Binding-site contacts:
Ligand atom O14 contacts residue SER258 of chain 1.A at 2.3 Å (h-bond).
Ligand atom C02 contacts residue PHE307 of chain 1.A at 3.8 Å (hydrophobic).
Ligand atom C07 contacts residue TYR184 of chain 1.A at 3.6 Å (hydrophobic).
Ligand atom C04 contacts residue PHE307 of chain 1.A at 3.7 Å (hydrophobic).
Ligand atom C22 contacts residue PHE366 of chain 1.A at 3.7 Å (hydrophobic).
Ligand atom C07 contacts residue PHE307 of chain 1.A at 3.6 Å (hydrophobic).
Ligand atom O15 contacts residue MET342 of chain 1.A at 3.3 Å.
Ligand atom C05 contacts residue LEU340 of chain 1.A at 3.4 Å (hydrophobic).
Ligand atom O16 contacts residue TYR184 of chain 1.A at 3.3 Å (h-bond).
Ligand atom C03 contacts residue LEU340 of chain 1.A at 3.9 Å (hydrophobic).
Ligand atom C12 contacts residue SER258 of chain 1.A at 3.5 Å.
Ligand atom C19 contacts residue PHE307 of chain 1.A at 3.7 Å (hydrophobic).
Ligand atom C05 contacts residue ALA93 of chain 1.A at 3.8 Å (hydrophobic).
Ligand atom C06 contacts residue MET342 of chain 1.A at 3.7 Å (hydrophobic).
Ligand atom C12 contacts residue GLY92 of chain 1.A at 3.8 Å.
Ligand atom O01 contacts residue PHE307 of chain 1.A at 3.3 Å.
Ligand atom C06 contacts residue ALA93 of chain 1.A at 3.5 Å (hydrophobic).
Ligand atom O16 contacts residue ARG186 of chain 1.A at 3.2 Å (salt-bridge).
Ligand atom C30 contacts residue PHE366 of chain 1.A at 3.8 Å (hydrophobic).
Ligand atom O14 contacts residue GLY92 of chain 1.A at 3.5 Å.
Ligand atom C35 contacts residue TRP324 of chain 1.A at 3.6 Å (hydrophobic).
Ligand atom C12 contacts residue ARG186 of chain 1.A at 3.6 Å.
Ligand atom C31 contacts residue TRP344 of chain 1.A at 3.7 Å (hydrophobic).
Ligand atom C28 contacts residue PHE366 of chain 1.A at 3.9 Å (hydrophobic).
Ligand atom C13 contacts residue SER258 of chain 1.A at 3.2 Å.
Ligand atom O14 contacts residue ARG186 of chain 1.A at 3.6 Å (salt-bridge).
Ligand atom C24 contacts residue PHE366 of chain 1.A at 3.5 Å (hydrophobic).
Ligand atom C12 contacts residue ALA93 of chain 1.A at 3.4 Å (hydrophobic).
Ligand atom C10 contacts residue ARG186 of chain 1.A at 3.5 Å.
Ligand atom C33 contacts residue LEU340 of chain 1.A at 3.8 Å (hydrophobic).
Ligand atom C06 contacts residue TYR184 of chain 1.A at 3.9 Å (hydrophobic).
Ligand atom C13 contacts residue ARG186 of chain 1.A at 3.5 Å.
Ligand atom O16 contacts residue ALA93 of chain 1.A at 3.9 Å.
Ligand atom C10 contacts residue TYR184 of chain 1.A at 3.7 Å (hydrophobic).
Ligand atom C05 contacts residue GLY341 of chain 1.A at 3.8 Å.
Ligand atom O09 contacts residue TYR184 of chain 1.A at 3.6 Å.
Ligand atom C11 contacts residue MET342 of chain 1.A at 3.8 Å (hydrophobic).
Ligand atom C13 contacts residue GLY92 of chain 1.A at 3.8 Å.
Ligand atom O16 contacts residue LYS96 of chain 1.A at 3.2 Å (salt-bridge).
Ligand atom C18 contacts residue PHE307 of chain 1.A at 3.4 Å (hydrophobic).

A protein and the small-molecule ligand that binds it are described below.
Small molecule (SMILES): C[C@@H]1CCC/C=C/C=C\[C@H](O)C[C@@H](O)C/C=C/C=C/[C@@H](OC(=O)CCC(=O)O)C/C=C\C=C\C(=O)O1

Sequence of chain 1.A:
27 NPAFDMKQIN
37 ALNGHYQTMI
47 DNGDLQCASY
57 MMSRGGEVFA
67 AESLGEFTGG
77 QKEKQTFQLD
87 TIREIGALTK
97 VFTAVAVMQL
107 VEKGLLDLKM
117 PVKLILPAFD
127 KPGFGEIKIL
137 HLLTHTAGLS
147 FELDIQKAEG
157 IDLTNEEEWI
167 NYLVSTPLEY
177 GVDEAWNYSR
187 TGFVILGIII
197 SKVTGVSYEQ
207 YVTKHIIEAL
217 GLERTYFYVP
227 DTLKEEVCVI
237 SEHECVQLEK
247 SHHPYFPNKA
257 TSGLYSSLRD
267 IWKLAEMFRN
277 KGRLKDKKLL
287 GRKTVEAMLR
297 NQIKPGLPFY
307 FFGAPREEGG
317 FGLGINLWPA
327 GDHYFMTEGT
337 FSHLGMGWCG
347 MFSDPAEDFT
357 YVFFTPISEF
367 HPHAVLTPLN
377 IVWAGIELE